Binding-site contacts:
Ligand atom C08 contacts residue GLU318 of chain 2.A at 3.6 Å.
Ligand atom C13 contacts residue TYR347 of chain 3.A at 3.9 Å (hydrophobic).
Ligand atom C19 contacts residue ALA145 of chain 2.A at 3.8 Å (hydrophobic).
Ligand atom C04 contacts residue IMP1 of chain 2.B at 3.3 Å.
Ligand atom C14 contacts residue TYR347 of chain 3.A at 3.4 Å (hydrophobic).
Ligand atom C06 contacts residue GLY285 of chain 2.A at 3.9 Å.
Ligand atom C03 contacts residue IMP1 of chain 2.B at 3.4 Å.
Ligand atom C13 contacts residue ALA145 of chain 2.A at 3.8 Å (hydrophobic).
Ligand atom I17 contacts residue VAL44 of chain 3.A at 4.0 Å.
Ligand atom C05 contacts residue ALA145 of chain 2.A at 3.8 Å (hydrophobic).
Ligand atom C16 contacts residue PRO46 of chain 3.A at 4.1 Å (hydrophobic).
Ligand atom C04 contacts residue ALA145 of chain 2.A at 3.8 Å (hydrophobic).
Ligand atom C20 contacts residue GLY285 of chain 2.A at 3.7 Å.
Ligand atom O11 contacts residue ALA145 of chain 2.A at 3.7 Å.
Ligand atom C15 contacts residue PRO46 of chain 3.A at 4.2 Å (hydrophobic).
Ligand atom C15 contacts residue ALA343 of chain 3.A at 4.1 Å (hydrophobic).
Ligand atom I17 contacts residue PRO46 of chain 3.A at 4.2 Å.
Ligand atom C10 contacts residue ALA145 of chain 2.A at 4.0 Å (hydrophobic).
Ligand atom C21 contacts residue IMP1 of chain 2.B at 3.7 Å.
Ligand atom C01 contacts residue IMP1 of chain 2.B at 3.7 Å.
Ligand atom C09 contacts residue VAL316 of chain 2.A at 3.7 Å (hydrophobic).
Ligand atom C15 contacts residue TYR347 of chain 3.A at 3.6 Å (hydrophobic).
Ligand atom C05 contacts residue GLU318 of chain 2.A at 4.1 Å.
Ligand atom C10 contacts residue GLU318 of chain 2.A at 3.6 Å.
Ligand atom C06 contacts residue IMP1 of chain 2.B at 4.1 Å.
Ligand atom I17 contacts residue TYR347 of chain 3.A at 4.2 Å.
Ligand atom C09 contacts residue MET290 of chain 2.A at 4.2 Å (hydrophobic).
Ligand atom I17 contacts residue GLY346 of chain 3.A at 3.6 Å.
Ligand atom C05 contacts residue IMP1 of chain 2.B at 3.8 Å.
Ligand atom C13 contacts residue GLU318 of chain 2.A at 3.4 Å.
Ligand atom N12 contacts residue ALA145 of chain 2.A at 4.1 Å.
Ligand atom C05 contacts residue TYR347 of chain 3.A at 4.2 Å (hydrophobic).
Ligand atom C09 contacts residue GLU318 of chain 2.A at 3.9 Å.
Ligand atom C20 contacts residue IMP1 of chain 2.B at 4.0 Å.
Ligand atom N12 contacts residue GLU318 of chain 2.A at 2.6 Å (salt-bridge).
Ligand atom C14 contacts residue GLU318 of chain 2.A at 3.2 Å.
Ligand atom N12 contacts residue TYR347 of chain 3.A at 3.9 Å.
Ligand atom O07 contacts residue GLY285 of chain 2.A at 3.4 Å.
Ligand atom C20 contacts residue MET284 of chain 2.A at 4.1 Å (hydrophobic).
Ligand atom O02 contacts residue IMP1 of chain 2.B at 3.1 Å.

The protein below binds the small molecule below.
Small molecule (SMILES): COc1ccc(O[C@@H](C)C(=O)Nc2ccc(I)cc2)cc1

Sequence of chain 3.A:
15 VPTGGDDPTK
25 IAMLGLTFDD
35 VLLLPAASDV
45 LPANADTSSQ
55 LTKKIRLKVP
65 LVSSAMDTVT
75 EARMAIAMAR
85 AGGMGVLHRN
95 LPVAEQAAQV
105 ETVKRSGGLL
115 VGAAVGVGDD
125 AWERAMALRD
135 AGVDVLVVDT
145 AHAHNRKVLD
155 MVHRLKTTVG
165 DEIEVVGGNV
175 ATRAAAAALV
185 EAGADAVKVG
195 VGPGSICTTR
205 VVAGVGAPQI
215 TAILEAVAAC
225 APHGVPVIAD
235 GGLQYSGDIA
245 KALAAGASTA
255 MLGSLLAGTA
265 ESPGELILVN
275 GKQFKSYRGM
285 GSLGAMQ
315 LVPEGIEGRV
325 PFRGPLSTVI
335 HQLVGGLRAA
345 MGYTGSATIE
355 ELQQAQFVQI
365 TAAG

Sequence of chain 2.A:
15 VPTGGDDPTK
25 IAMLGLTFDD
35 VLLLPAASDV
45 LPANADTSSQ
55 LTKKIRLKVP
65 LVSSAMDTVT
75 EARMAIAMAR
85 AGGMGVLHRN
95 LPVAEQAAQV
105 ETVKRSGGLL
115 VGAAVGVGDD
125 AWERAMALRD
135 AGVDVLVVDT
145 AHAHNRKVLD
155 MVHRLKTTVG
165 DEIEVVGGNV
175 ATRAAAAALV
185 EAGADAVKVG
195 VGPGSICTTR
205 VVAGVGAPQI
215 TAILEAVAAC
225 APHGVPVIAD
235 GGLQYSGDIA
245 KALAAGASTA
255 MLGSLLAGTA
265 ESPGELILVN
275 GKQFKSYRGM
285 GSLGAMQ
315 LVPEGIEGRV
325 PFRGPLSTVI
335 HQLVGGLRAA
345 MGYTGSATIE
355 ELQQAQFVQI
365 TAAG